Sequence of chain 1.B:
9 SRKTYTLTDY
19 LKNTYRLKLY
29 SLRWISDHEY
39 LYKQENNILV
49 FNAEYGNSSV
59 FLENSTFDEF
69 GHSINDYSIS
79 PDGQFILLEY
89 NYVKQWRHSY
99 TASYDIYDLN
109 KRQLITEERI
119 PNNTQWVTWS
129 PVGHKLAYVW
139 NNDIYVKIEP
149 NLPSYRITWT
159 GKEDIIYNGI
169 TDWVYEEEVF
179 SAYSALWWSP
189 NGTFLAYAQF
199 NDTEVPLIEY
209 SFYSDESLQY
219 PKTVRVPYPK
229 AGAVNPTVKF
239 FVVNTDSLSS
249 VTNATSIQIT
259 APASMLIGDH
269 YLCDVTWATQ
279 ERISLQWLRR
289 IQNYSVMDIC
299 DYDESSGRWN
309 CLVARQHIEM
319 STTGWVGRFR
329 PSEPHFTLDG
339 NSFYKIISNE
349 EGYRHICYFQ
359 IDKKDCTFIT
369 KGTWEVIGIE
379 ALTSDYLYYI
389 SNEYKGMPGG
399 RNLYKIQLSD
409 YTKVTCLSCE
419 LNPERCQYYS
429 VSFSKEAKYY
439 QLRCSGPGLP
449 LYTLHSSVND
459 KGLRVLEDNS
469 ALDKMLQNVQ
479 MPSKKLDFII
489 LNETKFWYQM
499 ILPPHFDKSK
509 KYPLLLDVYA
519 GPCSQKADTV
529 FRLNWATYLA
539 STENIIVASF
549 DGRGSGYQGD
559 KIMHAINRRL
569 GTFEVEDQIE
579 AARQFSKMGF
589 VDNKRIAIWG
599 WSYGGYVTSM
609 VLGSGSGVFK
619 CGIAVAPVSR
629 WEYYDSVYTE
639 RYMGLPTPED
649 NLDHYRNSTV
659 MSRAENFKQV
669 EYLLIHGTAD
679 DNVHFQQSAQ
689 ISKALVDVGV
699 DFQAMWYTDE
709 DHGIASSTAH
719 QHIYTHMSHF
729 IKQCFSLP

A small-molecule ligand and the protein it binds are described below.
Small molecule (SMILES): CC(=O)N[C@H]1[C@H](O[C@H]2[C@H](O)[C@@H](NC(C)=O)CO[C@@H]2CO)O[C@H](CO)[C@@H](O)[C@@H]1O

Binding-site contacts:
Ligand atom C2 contacts residue THR201 of chain 1.B at 4.4 Å.
Ligand atom C3 contacts residue ASN199 of chain 1.B at 3.9 Å.
Ligand atom O6 contacts residue THR201 of chain 1.B at 4.0 Å.
Ligand atom C8 contacts residue ASN199 of chain 1.B at 4.4 Å.
Ligand atom O7 contacts residue ASN199 of chain 1.B at 3.1 Å (h-bond).
Ligand atom O5 contacts residue ASN199 of chain 1.B at 2.4 Å (h-bond).
Ligand atom O7 contacts residue LYS237 of chain 1.B at 4.0 Å.
Ligand atom C8 contacts residue GLN197 of chain 1.B at 4.2 Å.
Ligand atom O7 contacts residue ILE164 of chain 1.B at 4.5 Å.
Ligand atom C5 contacts residue THR201 of chain 1.B at 3.5 Å.
Ligand atom N2 contacts residue ILE164 of chain 1.B at 4.0 Å.
Ligand atom C7 contacts residue ASN199 of chain 1.B at 3.2 Å.
Ligand atom C1 contacts residue ASN199 of chain 1.B at 1.5 Å.
Ligand atom C8 contacts residue ILE164 of chain 1.B at 3.9 Å (hydrophobic).
Ligand atom O5 contacts residue THR201 of chain 1.B at 3.4 Å (h-bond).
Ligand atom C7 contacts residue GLN197 of chain 1.B at 4.5 Å.
Ligand atom C2 contacts residue ASN199 of chain 1.B at 2.5 Å.
Ligand atom C6 contacts residue THR201 of chain 1.B at 4.0 Å.
Ligand atom C1 contacts residue ILE164 of chain 1.B at 4.1 Å (hydrophobic).
Ligand atom C5 contacts residue ASN199 of chain 1.B at 3.7 Å.
Ligand atom C7 contacts residue ILE164 of chain 1.B at 3.9 Å (hydrophobic).
Ligand atom O7 contacts residue GLN197 of chain 1.B at 3.9 Å.
Ligand atom C8 contacts residue GLU202 of chain 1.B at 4.2 Å.
Ligand atom C1 contacts residue THR201 of chain 1.B at 3.2 Å.
Ligand atom N2 contacts residue ASN199 of chain 1.B at 3.0 Å (h-bond).
Ligand atom C4 contacts residue ASN199 of chain 1.B at 4.3 Å.